Sequence of chain 1.B:
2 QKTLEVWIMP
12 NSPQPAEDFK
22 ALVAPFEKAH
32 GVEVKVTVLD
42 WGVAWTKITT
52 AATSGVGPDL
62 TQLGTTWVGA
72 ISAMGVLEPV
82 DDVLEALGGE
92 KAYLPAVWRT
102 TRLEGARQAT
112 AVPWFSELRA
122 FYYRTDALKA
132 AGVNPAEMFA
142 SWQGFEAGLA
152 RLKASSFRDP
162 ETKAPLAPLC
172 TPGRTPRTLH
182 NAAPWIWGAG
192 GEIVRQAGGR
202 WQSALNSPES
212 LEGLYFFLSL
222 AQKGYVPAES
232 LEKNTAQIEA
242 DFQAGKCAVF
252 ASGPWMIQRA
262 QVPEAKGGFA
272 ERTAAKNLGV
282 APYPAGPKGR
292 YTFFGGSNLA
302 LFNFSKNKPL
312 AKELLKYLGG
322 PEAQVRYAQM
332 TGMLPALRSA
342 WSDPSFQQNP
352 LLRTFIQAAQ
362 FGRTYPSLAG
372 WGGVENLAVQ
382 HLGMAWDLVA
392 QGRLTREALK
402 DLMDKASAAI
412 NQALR

A protein and the small-molecule ligand that binds it are described below.
Small molecule (SMILES): OC[C@H]1O[C@@H](OC[C@H]2O[C@@H](O)[C@H](O)[C@@H](O)[C@@H]2O)[C@H](O)[C@@H](O)[C@@H]1O

Binding-site contacts:
Ligand atom O4 contacts residue GLY65 of chain 1.B at 3.2 Å.
Ligand atom C4 contacts residue THR66 of chain 1.B at 4.2 Å.
Ligand atom C5 contacts residue GLY65 of chain 1.B at 4.0 Å.
Ligand atom C5 contacts residue ARG178 of chain 1.B at 4.0 Å.
Ligand atom C6 contacts residue THR67 of chain 1.B at 4.0 Å.
Ligand atom O5 contacts residue GLU118 of chain 1.B at 4.0 Å.
Ligand atom O3 contacts residue GLY296 of chain 1.B at 3.4 Å.
Ligand atom C5 contacts residue THR67 of chain 1.B at 4.3 Å.
Ligand atom O2 contacts residue GLU118 of chain 1.B at 2.8 Å (salt-bridge).
Ligand atom C4 contacts residue GLY297 of chain 1.B at 4.2 Å.
Ligand atom O2 contacts residue GLY296 of chain 1.B at 4.0 Å.
Ligand atom O3 contacts residue THR66 of chain 1.B at 2.7 Å (h-bond).
Ligand atom C3 contacts residue THR66 of chain 1.B at 3.8 Å.
Ligand atom O5 contacts residue TRP42 of chain 1.B at 4.2 Å.
Ligand atom C2 contacts residue GLY297 of chain 1.B at 3.8 Å.
Ligand atom C3 contacts residue GLY297 of chain 1.B at 3.1 Å.
Ligand atom C6 contacts residue TRP68 of chain 1.B at 3.4 Å (hydrophobic).
Ligand atom O5 contacts residue ARG178 of chain 1.B at 4.3 Å.
Ligand atom C4 contacts residue THR67 of chain 1.B at 3.5 Å.
Ligand atom O6 contacts residue TRP68 of chain 1.B at 3.9 Å.
Ligand atom O4 contacts residue TRP68 of chain 1.B at 4.2 Å.
Ligand atom O3 contacts residue GLY297 of chain 1.B at 3.1 Å (h-bond).
Ligand atom C5 contacts residue TRP42 of chain 1.B at 3.7 Å (hydrophobic).
Ligand atom C4 contacts residue TRP42 of chain 1.B at 3.8 Å (hydrophobic).
Ligand atom C4 contacts residue GLY65 of chain 1.B at 3.9 Å.
Ligand atom C1 contacts residue ARG178 of chain 1.B at 4.0 Å.
Ligand atom C3 contacts residue GLY65 of chain 1.B at 4.1 Å.
Ligand atom O4 contacts residue ARG178 of chain 1.B at 4.2 Å.
Ligand atom O6 contacts residue GLU118 of chain 1.B at 3.7 Å.
Ligand atom C6 contacts residue TRP42 of chain 1.B at 3.8 Å (hydrophobic).
Ligand atom O4 contacts residue TRP42 of chain 1.B at 4.1 Å.
Ligand atom O1 contacts residue MET334 of chain 1.B at 3.6 Å.
Ligand atom O4 contacts residue THR66 of chain 1.B at 3.3 Å (h-bond).
Ligand atom O2 contacts residue GLY297 of chain 1.B at 3.0 Å (h-bond).
Ligand atom C1 contacts residue TRP42 of chain 1.B at 4.2 Å (hydrophobic).
Ligand atom C3 contacts residue ARG178 of chain 1.B at 4.2 Å.
Ligand atom C2 contacts residue GLU118 of chain 1.B at 3.8 Å.
Ligand atom O6 contacts residue THR67 of chain 1.B at 3.8 Å.
Ligand atom O3 contacts residue THR67 of chain 1.B at 4.1 Å.
Ligand atom O4 contacts residue THR67 of chain 1.B at 2.6 Å (h-bond).